Binding-site contacts:
Ligand atom C3 contacts residue KCX193 of chain 1.B at 3.1 Å.
Ligand atom O3 contacts residue HIS288 of chain 1.B at 2.7 Å (h-bond).
Ligand atom O6 contacts residue ASN115 of chain 1.A at 2.9 Å (h-bond).
Ligand atom O1P contacts residue GLY401 of chain 1.B at 2.7 Å (h-bond).
Ligand atom O6 contacts residue LYS169 of chain 1.B at 2.7 Å (salt-bridge).
Ligand atom O6 contacts residue LYS167 of chain 1.B at 3.4 Å (salt-bridge).
Ligand atom C2 contacts residue MG1 of chain 1.K at 3.0 Å.
Ligand atom C3 contacts residue MG1 of chain 1.K at 3.2 Å.
Ligand atom O3P contacts residue GLY424 of chain 1.B at 3.5 Å.
Ligand atom O2 contacts residue ASP195 of chain 1.B at 3.6 Å (salt-bridge).
Ligand atom O2P contacts residue ILE165 of chain 1.B at 3.3 Å.
Ligand atom O6 contacts residue ASP195 of chain 1.B at 3.5 Å (salt-bridge).
Ligand atom O6 contacts residue GLU196 of chain 1.B at 3.4 Å (salt-bridge).
Ligand atom C contacts residue ASN115 of chain 1.A at 3.4 Å.
Ligand atom O2 contacts residue MG1 of chain 1.K at 2.3 Å.
Ligand atom O6 contacts residue MG1 of chain 1.K at 2.2 Å.
Ligand atom O4 contacts residue GLY400 of chain 1.B at 3.1 Å (h-bond).
Ligand atom O3 contacts residue GLU196 of chain 1.B at 2.7 Å (salt-bridge).
Ligand atom C contacts residue LYS167 of chain 1.B at 3.5 Å.
Ligand atom O6P contacts residue ARG289 of chain 1.B at 2.9 Å (salt-bridge).
Ligand atom O2 contacts residue LYS167 of chain 1.B at 3.2 Å (salt-bridge).
Ligand atom O3P contacts residue SER425 of chain 1.B at 2.8 Å (h-bond).
Ligand atom O1P contacts residue LYS330 of chain 1.B at 2.7 Å (salt-bridge).
Ligand atom C5 contacts residue HIS288 of chain 1.B at 3.6 Å.
Ligand atom O7 contacts residue LYS330 of chain 1.B at 2.8 Å (salt-bridge).
Ligand atom O2 contacts residue KCX193 of chain 1.B at 2.7 Å (h-bond).
Ligand atom O2P contacts residue GLY424 of chain 1.B at 2.8 Å (h-bond).
Ligand atom C contacts residue MG1 of chain 1.K at 2.9 Å.
Ligand atom O4 contacts residue SER399 of chain 1.B at 3.1 Å.
Ligand atom O3 contacts residue ASN115 of chain 1.A at 2.9 Å (h-bond).
Ligand atom O4P contacts residue ARG289 of chain 1.B at 2.8 Å (salt-bridge).
Ligand atom O5P contacts residue SER399 of chain 1.B at 3.3 Å (h-bond).
Ligand atom O7 contacts residue GLU57 of chain 1.A at 3.5 Å (salt-bridge).
Ligand atom O3 contacts residue MG1 of chain 1.K at 2.3 Å.
Ligand atom O3 contacts residue KCX193 of chain 1.B at 2.7 Å (h-bond).
Ligand atom O3P contacts residue THR62 of chain 1.A at 2.7 Å (h-bond).
Ligand atom C1 contacts residue SER399 of chain 1.B at 3.4 Å.
Ligand atom C5 contacts residue ASN115 of chain 1.A at 3.6 Å.
Ligand atom O1 contacts residue LYS167 of chain 1.B at 3.2 Å (salt-bridge).
Ligand atom O5P contacts residue HIS322 of chain 1.B at 2.8 Å (h-bond).

A small-molecule ligand and the protein it binds are described below.
Small molecule (SMILES): O=C(O)[C@@](O)(COP(=O)(O)O)[C@H](O)[C@H](O)COP(=O)(O)O

Sequence of chain 1.A:
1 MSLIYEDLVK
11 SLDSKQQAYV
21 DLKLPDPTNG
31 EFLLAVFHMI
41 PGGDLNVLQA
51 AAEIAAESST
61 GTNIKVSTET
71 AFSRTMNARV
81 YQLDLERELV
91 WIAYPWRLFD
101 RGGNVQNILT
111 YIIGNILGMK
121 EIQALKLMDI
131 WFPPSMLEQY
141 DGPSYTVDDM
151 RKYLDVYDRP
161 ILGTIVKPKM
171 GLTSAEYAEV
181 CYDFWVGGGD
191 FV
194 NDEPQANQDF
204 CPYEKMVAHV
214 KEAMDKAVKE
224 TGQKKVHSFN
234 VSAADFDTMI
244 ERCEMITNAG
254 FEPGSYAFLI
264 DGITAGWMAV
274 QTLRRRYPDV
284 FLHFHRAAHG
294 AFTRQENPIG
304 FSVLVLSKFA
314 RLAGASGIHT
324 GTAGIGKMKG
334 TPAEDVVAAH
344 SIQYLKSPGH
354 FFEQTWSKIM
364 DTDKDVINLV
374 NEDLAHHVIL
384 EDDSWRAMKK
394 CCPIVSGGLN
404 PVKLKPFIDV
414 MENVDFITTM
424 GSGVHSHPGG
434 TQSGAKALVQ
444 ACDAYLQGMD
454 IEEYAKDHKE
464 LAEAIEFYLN

Sequence of chain 1.B:
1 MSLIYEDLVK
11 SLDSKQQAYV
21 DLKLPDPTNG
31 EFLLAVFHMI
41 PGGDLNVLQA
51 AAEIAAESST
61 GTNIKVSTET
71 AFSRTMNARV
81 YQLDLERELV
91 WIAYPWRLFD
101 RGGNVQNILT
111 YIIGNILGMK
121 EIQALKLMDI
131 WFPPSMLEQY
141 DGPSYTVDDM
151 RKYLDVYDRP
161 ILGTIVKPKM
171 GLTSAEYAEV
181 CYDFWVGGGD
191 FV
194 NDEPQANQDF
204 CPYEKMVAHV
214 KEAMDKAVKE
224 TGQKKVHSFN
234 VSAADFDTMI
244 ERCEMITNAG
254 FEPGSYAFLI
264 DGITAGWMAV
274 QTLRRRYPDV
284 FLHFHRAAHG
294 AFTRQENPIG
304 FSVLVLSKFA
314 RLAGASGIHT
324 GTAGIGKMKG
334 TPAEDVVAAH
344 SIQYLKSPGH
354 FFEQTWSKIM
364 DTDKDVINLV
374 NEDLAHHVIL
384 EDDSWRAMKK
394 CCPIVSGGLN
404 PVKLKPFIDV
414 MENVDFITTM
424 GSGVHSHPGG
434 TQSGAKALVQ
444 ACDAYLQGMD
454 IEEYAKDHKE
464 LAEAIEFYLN